The small molecule below binds the protein below.
Small molecule (SMILES): CCC(CC)O[C@@H]1C=C(C(=O)O)C[C@H](N)[C@H]1NC(C)=O

Binding-site contacts:
Ligand atom C82 contacts residue ARG143 of chain 1.H at 3.8 Å.
Ligand atom C81 contacts residue ARG143 of chain 1.H at 3.6 Å.
Ligand atom C81 contacts residue SER165 of chain 1.H at 3.8 Å.
Ligand atom C1 contacts residue TYR320 of chain 1.H at 3.3 Å (hydrophobic).
Ligand atom C3 contacts residue GLU37 of chain 1.H at 3.8 Å.
Ligand atom C91 contacts residue GLU195 of chain 1.H at 3.7 Å.
Ligand atom O10 contacts residue ARG70 of chain 1.H at 2.9 Å (salt-bridge).
Ligand atom C6 contacts residue TYR320 of chain 1.H at 3.7 Å (hydrophobic).
Ligand atom C7 contacts residue TYR320 of chain 1.H at 3.2 Å (hydrophobic).
Ligand atom O1A contacts residue ARG286 of chain 1.H at 2.8 Å (salt-bridge).
Ligand atom O1B contacts residue ARG36 of chain 1.H at 3.8 Å.
Ligand atom O1A contacts residue TYR320 of chain 1.H at 3.9 Å.
Ligand atom N4 contacts residue GLU37 of chain 1.H at 3.1 Å (salt-bridge).
Ligand atom C2 contacts residue TYR320 of chain 1.H at 2.9 Å (hydrophobic).
Ligand atom C3 contacts residue TYR320 of chain 1.H at 3.2 Å (hydrophobic).
Ligand atom C1 contacts residue ARG211 of chain 1.H at 3.9 Å.
Ligand atom C7 contacts residue GLU196 of chain 1.H at 3.9 Å.
Ligand atom C9 contacts residue GLU195 of chain 1.H at 3.5 Å.
Ligand atom C1 contacts residue TYR262 of chain 1.H at 3.7 Å (hydrophobic).
Ligand atom C4 contacts residue TYR320 of chain 1.H at 3.6 Å (hydrophobic).
Ligand atom O1B contacts residue TYR262 of chain 1.H at 3.9 Å.
Ligand atom C4 contacts residue ASP69 of chain 1.H at 3.3 Å.
Ligand atom O1B contacts residue TYR320 of chain 1.H at 3.8 Å.
Ligand atom C1 contacts residue ARG286 of chain 1.H at 3.4 Å.
Ligand atom C10 contacts residue ARG70 of chain 1.H at 4.0 Å.
Ligand atom O10 contacts residue ASP69 of chain 1.H at 3.8 Å.
Ligand atom N4 contacts residue ASP69 of chain 1.H at 2.6 Å (salt-bridge).
Ligand atom O1A contacts residue ARG211 of chain 1.H at 3.0 Å (salt-bridge).
Ligand atom C8 contacts residue ARG143 of chain 1.H at 3.7 Å.
Ligand atom C9 contacts residue ARG143 of chain 1.H at 4.0 Å.
Ligand atom O1A contacts residue TYR262 of chain 1.H at 2.9 Å (h-bond).
Ligand atom C4 contacts residue GLU37 of chain 1.H at 3.8 Å.
Ligand atom C3 contacts residue ASP69 of chain 1.H at 3.4 Å.
Ligand atom C91 contacts residue ARG211 of chain 1.H at 3.6 Å.
Ligand atom C7 contacts residue ARG211 of chain 1.H at 3.8 Å.
Ligand atom C5 contacts residue ASP69 of chain 1.H at 3.6 Å.
Ligand atom C11 contacts residue TRP97 of chain 1.H at 3.8 Å (hydrophobic).
Ligand atom C91 contacts residue ASN213 of chain 1.H at 3.7 Å.
Ligand atom C6 contacts residue GLU196 of chain 1.H at 3.6 Å.
Ligand atom O1B contacts residue ARG286 of chain 1.H at 2.9 Å (salt-bridge).

Sequence of chain 1.H:
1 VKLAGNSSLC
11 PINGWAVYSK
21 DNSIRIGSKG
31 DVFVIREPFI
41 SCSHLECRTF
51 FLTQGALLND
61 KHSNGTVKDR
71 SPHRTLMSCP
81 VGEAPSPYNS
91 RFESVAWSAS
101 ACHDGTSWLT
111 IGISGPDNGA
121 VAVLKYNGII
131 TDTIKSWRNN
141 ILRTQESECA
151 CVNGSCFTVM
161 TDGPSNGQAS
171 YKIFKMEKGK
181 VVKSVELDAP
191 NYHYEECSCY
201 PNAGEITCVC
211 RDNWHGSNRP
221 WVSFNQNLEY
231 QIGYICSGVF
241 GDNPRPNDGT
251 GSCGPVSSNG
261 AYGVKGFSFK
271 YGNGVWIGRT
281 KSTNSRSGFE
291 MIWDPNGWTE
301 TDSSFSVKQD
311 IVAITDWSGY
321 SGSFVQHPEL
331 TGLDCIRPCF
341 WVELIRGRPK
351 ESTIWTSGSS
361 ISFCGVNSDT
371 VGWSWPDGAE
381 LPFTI